Sequence of chain 1.G:
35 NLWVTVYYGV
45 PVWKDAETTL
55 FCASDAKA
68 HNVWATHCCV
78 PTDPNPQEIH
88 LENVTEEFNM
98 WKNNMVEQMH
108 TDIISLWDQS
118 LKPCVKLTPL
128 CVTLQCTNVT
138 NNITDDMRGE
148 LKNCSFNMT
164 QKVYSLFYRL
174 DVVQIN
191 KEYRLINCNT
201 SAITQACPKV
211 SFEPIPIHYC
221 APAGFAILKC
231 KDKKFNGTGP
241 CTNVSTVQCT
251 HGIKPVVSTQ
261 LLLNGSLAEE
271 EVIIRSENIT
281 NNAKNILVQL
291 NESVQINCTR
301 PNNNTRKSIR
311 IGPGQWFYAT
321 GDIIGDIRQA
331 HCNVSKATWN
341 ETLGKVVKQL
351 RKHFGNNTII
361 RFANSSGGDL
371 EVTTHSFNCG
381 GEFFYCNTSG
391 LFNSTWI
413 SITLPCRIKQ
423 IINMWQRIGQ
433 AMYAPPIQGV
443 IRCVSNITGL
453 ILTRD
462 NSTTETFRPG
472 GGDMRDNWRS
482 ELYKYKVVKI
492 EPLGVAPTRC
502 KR

Binding-site contacts:
Ligand atom O3 contacts residue HIS331 of chain 1.G at 4.2 Å.
Ligand atom C3 contacts residue ASN333 of chain 1.G at 3.8 Å.
Ligand atom C8 contacts residue ASN333 of chain 1.G at 3.9 Å.
Ligand atom C2 contacts residue ASN333 of chain 1.G at 2.4 Å.
Ligand atom C8 contacts residue ASN297 of chain 1.G at 3.5 Å.
Ligand atom C7 contacts residue ASN333 of chain 1.G at 3.3 Å.
Ligand atom C8 contacts residue HIS331 of chain 1.G at 4.2 Å.
Ligand atom C2 contacts residue HIS331 of chain 1.G at 3.6 Å.
Ligand atom C7 contacts residue HIS331 of chain 1.G at 4.1 Å.
Ligand atom C1 contacts residue HIS331 of chain 1.G at 3.7 Å.
Ligand atom C5 contacts residue ASN333 of chain 1.G at 3.6 Å.
Ligand atom C7 contacts residue THR299 of chain 1.G at 4.3 Å.
Ligand atom O7 contacts residue ASN297 of chain 1.G at 4.4 Å.
Ligand atom N2 contacts residue ASN333 of chain 1.G at 2.9 Å (h-bond).
Ligand atom N2 contacts residue THR299 of chain 1.G at 4.3 Å.
Ligand atom C8 contacts residue CYS298 of chain 1.G at 4.1 Å (hydrophobic).
Ligand atom C4 contacts residue ASN333 of chain 1.G at 4.2 Å.
Ligand atom C8 contacts residue THR299 of chain 1.G at 3.6 Å.
Ligand atom N2 contacts residue HIS331 of chain 1.G at 3.1 Å (h-bond).
Ligand atom C3 contacts residue HIS331 of chain 1.G at 3.5 Å.
Ligand atom O7 contacts residue ASN333 of chain 1.G at 3.8 Å.
Ligand atom O5 contacts residue THR415 of chain 1.G at 4.3 Å.
Ligand atom C1 contacts residue ASN333 of chain 1.G at 1.4 Å.
Ligand atom O5 contacts residue ASN333 of chain 1.G at 2.3 Å (h-bond).

The protein below binds the small molecule below.
Small molecule (SMILES): CC(=O)N[C@H]1[C@H](O[C@H]2[C@H](O)[C@@H](NC(C)=O)CO[C@@H]2CO)O[C@H](CO)[C@@H](O)[C@@H]1O